The small molecule below binds the protein below.
Small molecule (SMILES): Nc1ccnc(=O)[nH]1

Sequence of chain 1.H:
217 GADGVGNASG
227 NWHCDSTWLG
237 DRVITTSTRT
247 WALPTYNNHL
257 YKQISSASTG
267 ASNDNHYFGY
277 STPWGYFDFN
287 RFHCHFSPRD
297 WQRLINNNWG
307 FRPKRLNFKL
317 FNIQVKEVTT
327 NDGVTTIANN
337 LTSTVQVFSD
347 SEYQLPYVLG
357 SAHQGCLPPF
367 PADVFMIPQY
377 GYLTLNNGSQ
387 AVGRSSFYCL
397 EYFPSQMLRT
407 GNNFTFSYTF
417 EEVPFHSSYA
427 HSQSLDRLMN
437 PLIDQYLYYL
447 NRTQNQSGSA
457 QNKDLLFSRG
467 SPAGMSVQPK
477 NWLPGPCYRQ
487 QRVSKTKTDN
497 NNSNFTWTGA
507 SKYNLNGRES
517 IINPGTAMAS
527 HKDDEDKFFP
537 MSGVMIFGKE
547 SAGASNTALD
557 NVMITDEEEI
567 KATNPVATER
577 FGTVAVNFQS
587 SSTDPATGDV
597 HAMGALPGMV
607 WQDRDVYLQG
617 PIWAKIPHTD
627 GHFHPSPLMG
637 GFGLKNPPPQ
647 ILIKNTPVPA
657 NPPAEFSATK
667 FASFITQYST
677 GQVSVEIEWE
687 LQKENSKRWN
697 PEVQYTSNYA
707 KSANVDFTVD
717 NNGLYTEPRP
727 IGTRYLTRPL

Binding-site contacts:
Ligand atom C6 contacts residue HIS628 of chain 1.D at 2.7 Å.
Ligand atom N1 contacts residue HIS630 of chain 1.H at 4.2 Å.
Ligand atom N1 contacts residue HIS628 of chain 1.D at 2.3 Å (h-bond).
Ligand atom O2 contacts residue GLY627 of chain 1.D at 3.4 Å.
Ligand atom C4 contacts residue HIS630 of chain 1.H at 3.2 Å.
Ligand atom C5 contacts residue PHE629 of chain 1.H at 4.0 Å (hydrophobic).
Ligand atom C2 contacts residue HIS628 of chain 1.D at 3.3 Å.
Ligand atom N4 contacts residue HIS630 of chain 1.H at 3.0 Å.
Ligand atom C5 contacts residue HIS630 of chain 1.H at 4.3 Å.
Ligand atom C4 contacts residue HIS628 of chain 1.D at 4.5 Å.
Ligand atom N3 contacts residue HIS628 of chain 1.D at 4.3 Å.
Ligand atom O2 contacts residue HIS630 of chain 1.H at 3.5 Å.
Ligand atom N1 contacts residue PHE629 of chain 1.D at 4.2 Å.
Ligand atom O2 contacts residue HIS628 of chain 1.D at 3.4 Å (h-bond).
Ligand atom N4 contacts residue PRO631 of chain 1.H at 4.4 Å.
Ligand atom C2 contacts residue GLY627 of chain 1.D at 4.1 Å.
Ligand atom C6 contacts residue PHE629 of chain 1.D at 4.0 Å (hydrophobic).
Ligand atom N1 contacts residue TRP607 of chain 1.H at 4.5 Å.
Ligand atom O2 contacts residue ASP626 of chain 1.D at 3.6 Å (salt-bridge).
Ligand atom N3 contacts residue HIS630 of chain 1.H at 2.6 Å (h-bond).
Ligand atom C2 contacts residue HIS630 of chain 1.H at 3.2 Å.
Ligand atom N4 contacts residue PHE629 of chain 1.H at 4.4 Å.
Ligand atom C5 contacts residue HIS628 of chain 1.D at 3.9 Å.

Sequence of chain 1.D:
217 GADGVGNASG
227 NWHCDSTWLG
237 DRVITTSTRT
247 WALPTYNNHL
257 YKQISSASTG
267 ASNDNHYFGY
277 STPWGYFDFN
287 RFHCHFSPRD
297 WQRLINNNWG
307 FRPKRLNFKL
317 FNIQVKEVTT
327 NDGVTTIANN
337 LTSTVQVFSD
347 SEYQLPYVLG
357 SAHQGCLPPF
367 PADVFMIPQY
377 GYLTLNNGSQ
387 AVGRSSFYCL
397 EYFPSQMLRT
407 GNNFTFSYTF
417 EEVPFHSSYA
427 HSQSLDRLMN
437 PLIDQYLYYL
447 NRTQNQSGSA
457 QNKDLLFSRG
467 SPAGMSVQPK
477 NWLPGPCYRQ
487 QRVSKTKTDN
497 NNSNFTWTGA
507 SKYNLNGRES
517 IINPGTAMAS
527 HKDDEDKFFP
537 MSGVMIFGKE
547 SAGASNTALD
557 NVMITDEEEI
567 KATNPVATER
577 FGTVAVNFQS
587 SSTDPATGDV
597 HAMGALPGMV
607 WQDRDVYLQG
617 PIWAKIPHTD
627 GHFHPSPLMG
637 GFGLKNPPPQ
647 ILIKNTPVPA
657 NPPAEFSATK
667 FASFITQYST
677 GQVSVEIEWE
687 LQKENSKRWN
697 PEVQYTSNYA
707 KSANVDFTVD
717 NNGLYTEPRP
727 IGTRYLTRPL